The protein below binds the small molecule below.
Small molecule (SMILES): COc1ccc(CNC(=O)c2ccccc2C[NH+](C)Cc2ccc3c(c2C(=O)O)OCO3)cc1

Sequence of chain 1.A:
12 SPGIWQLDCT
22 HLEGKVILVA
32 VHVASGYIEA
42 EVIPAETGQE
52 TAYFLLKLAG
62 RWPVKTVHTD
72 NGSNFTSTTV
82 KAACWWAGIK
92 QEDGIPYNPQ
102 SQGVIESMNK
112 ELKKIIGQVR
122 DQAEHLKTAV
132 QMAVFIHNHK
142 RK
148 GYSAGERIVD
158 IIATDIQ

Binding-site contacts:
Ligand atom O34 contacts residue ALA53 of chain 1.A at 3.4 Å.
Ligand atom C1 contacts residue GLU125 of chain 1.B at 3.9 Å.
Ligand atom O31 contacts residue GLU125 of chain 1.B at 2.9 Å (salt-bridge).
Ligand atom N27 contacts residue GLN123 of chain 1.B at 2.9 Å (h-bond).
Ligand atom C24 contacts residue GLN123 of chain 1.B at 3.5 Å.
Ligand atom C1 contacts residue ASP122 of chain 1.B at 3.7 Å.
Ligand atom O29 contacts residue THR129 of chain 1.B at 2.8 Å (h-bond).
Ligand atom C9 contacts residue THR80 of chain 1.A at 3.8 Å.
Ligand atom C2 contacts residue GLU125 of chain 1.B at 3.4 Å.
Ligand atom C10 contacts residue THR129 of chain 1.B at 3.9 Å.
Ligand atom C20 contacts residue THR129 of chain 1.B at 3.7 Å.
Ligand atom C21 contacts residue THR129 of chain 1.B at 3.4 Å.
Ligand atom O29 contacts residue HIS126 of chain 1.B at 2.9 Å (h-bond).
Ligand atom C20 contacts residue GLU125 of chain 1.B at 3.5 Å.
Ligand atom C12 contacts residue THR129 of chain 1.B at 3.8 Å.
Ligand atom C3 contacts residue GLN123 of chain 1.B at 3.6 Å.
Ligand atom O34 contacts residue ALA84 of chain 1.A at 3.4 Å.
Ligand atom C22 contacts residue GLN50 of chain 1.A at 3.7 Å.
Ligand atom C21 contacts residue LYS128 of chain 1.B at 3.7 Å.
Ligand atom C8 contacts residue GLN50 of chain 1.A at 3.6 Å.
Ligand atom C13 contacts residue GLN123 of chain 1.B at 3.9 Å.
Ligand atom C1 contacts residue ALA124 of chain 1.B at 3.5 Å (hydrophobic).
Ligand atom O31 contacts residue ALA124 of chain 1.B at 3.7 Å.
Ligand atom C9 contacts residue ALA83 of chain 1.A at 3.9 Å (hydrophobic).
Ligand atom C23 contacts residue ALA53 of chain 1.A at 3.8 Å (hydrophobic).
Ligand atom C7 contacts residue GLN123 of chain 1.B at 3.4 Å.
Ligand atom O32 contacts residue TYR54 of chain 1.A at 3.4 Å.
Ligand atom C20 contacts residue HIS126 of chain 1.B at 3.6 Å.
Ligand atom C21 contacts residue TYR54 of chain 1.A at 3.8 Å (hydrophobic).
Ligand atom C2 contacts residue ALA124 of chain 1.B at 3.6 Å (hydrophobic).
Ligand atom O29 contacts residue GLU125 of chain 1.B at 3.4 Å (salt-bridge).
Ligand atom C17 contacts residue THR129 of chain 1.B at 3.3 Å.
Ligand atom O33 contacts residue HIS126 of chain 1.B at 3.2 Å (h-bond).
Ligand atom O32 contacts residue GLN50 of chain 1.A at 3.5 Å (h-bond).
Ligand atom C4 contacts residue GLU125 of chain 1.B at 3.7 Å.
Ligand atom C3 contacts residue ALA124 of chain 1.B at 3.6 Å (hydrophobic).
Ligand atom O29 contacts residue ALA124 of chain 1.B at 3.5 Å.
Ligand atom O33 contacts residue THR129 of chain 1.B at 2.8 Å (h-bond).
Ligand atom C23 contacts residue TYR54 of chain 1.A at 3.9 Å (hydrophobic).
Ligand atom C6 contacts residue ALA83 of chain 1.A at 3.7 Å (hydrophobic).

Sequence of chain 1.B:
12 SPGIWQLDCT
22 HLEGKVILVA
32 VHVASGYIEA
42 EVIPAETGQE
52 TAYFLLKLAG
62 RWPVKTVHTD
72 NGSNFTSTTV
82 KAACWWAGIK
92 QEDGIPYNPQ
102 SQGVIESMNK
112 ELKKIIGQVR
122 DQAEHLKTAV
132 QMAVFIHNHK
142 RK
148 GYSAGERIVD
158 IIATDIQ